Sequence of chain 1.A:
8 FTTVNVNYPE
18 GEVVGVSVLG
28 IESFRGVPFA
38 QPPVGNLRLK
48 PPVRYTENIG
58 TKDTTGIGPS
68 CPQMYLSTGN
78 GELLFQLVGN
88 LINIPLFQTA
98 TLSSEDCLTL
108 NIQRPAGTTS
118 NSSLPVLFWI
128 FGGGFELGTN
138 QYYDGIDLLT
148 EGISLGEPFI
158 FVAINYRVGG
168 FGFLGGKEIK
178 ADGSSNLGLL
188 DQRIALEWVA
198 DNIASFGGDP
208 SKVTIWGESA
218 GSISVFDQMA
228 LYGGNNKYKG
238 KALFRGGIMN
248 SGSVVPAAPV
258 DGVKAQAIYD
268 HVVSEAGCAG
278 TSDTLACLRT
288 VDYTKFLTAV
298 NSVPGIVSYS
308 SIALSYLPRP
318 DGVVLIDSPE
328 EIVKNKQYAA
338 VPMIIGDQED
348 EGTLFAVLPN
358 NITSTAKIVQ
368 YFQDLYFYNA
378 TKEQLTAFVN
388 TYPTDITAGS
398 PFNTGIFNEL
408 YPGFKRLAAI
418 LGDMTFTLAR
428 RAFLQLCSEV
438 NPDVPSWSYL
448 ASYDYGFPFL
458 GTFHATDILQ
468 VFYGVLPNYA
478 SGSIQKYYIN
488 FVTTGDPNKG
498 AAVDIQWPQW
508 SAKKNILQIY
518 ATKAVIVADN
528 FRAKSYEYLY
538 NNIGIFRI

Sequence of chain 1.B:
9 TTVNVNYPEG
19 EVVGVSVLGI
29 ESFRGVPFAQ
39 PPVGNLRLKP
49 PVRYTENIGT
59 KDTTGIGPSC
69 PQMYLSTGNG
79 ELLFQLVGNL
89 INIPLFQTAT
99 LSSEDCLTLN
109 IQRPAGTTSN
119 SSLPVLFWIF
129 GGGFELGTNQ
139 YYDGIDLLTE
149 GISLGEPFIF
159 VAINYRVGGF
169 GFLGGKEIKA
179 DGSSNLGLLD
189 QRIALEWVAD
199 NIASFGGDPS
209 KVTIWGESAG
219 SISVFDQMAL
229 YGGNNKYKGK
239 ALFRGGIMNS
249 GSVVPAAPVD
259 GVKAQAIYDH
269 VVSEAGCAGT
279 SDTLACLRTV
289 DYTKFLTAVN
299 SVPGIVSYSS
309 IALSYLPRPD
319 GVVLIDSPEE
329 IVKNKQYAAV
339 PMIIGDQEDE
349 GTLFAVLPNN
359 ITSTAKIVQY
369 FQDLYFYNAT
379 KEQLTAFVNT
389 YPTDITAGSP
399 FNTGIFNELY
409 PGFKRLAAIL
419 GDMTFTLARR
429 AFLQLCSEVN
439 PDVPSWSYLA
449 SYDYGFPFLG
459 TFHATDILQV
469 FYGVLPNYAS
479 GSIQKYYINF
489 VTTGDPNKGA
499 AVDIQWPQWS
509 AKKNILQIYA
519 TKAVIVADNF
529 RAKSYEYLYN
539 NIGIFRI

The small molecule below binds the protein below.
Small molecule (SMILES): CCCCCCCCC(=O)O[C@H](COC(=O)CCCCCC)COP(=O)(O)O

Binding-site contacts:
Ligand atom C12 contacts residue GLN467 of chain 1.B at 3.4 Å.
Ligand atom C17 contacts residue LEU93 of chain 1.A at 4.0 Å (hydrophobic).
Ligand atom C3 contacts residue ASP451 of chain 1.B at 3.1 Å.
Ligand atom O7 contacts residue LEU473 of chain 1.B at 3.9 Å.
Ligand atom C14 contacts residue LEU473 of chain 1.B at 3.8 Å (hydrophobic).
Ligand atom C1 contacts residue LEU473 of chain 1.B at 4.2 Å (hydrophobic).
Ligand atom C12 contacts residue ASP451 of chain 1.B at 3.7 Å.
Ligand atom C15 contacts residue LEU466 of chain 1.B at 4.1 Å (hydrophobic).
Ligand atom C2 contacts residue TYR450 of chain 1.B at 4.1 Å (hydrophobic).
Ligand atom C13 contacts residue LEU473 of chain 1.B at 3.5 Å (hydrophobic).
Ligand atom C3 contacts residue TYR450 of chain 1.B at 3.8 Å (hydrophobic).
Ligand atom O8 contacts residue VAL472 of chain 1.B at 3.0 Å.
Ligand atom C10 contacts residue PHE94 of chain 1.A at 3.3 Å (hydrophobic).
Ligand atom C6 contacts residue ASP451 of chain 1.B at 4.1 Å.
Ligand atom O8 contacts residue ASN475 of chain 1.B at 3.8 Å.
Ligand atom C13 contacts residue ASP451 of chain 1.B at 3.8 Å.
Ligand atom C13 contacts residue VAL472 of chain 1.B at 3.4 Å (hydrophobic).
Ligand atom O8 contacts residue GLN467 of chain 1.B at 2.8 Å (h-bond).
Ligand atom O8 contacts residue LEU473 of chain 1.B at 2.1 Å (h-bond).
Ligand atom C15 contacts residue VAL472 of chain 1.B at 4.0 Å (hydrophobic).
Ligand atom C9 contacts residue LEU466 of chain 1.B at 3.6 Å (hydrophobic).
Ligand atom C10 contacts residue LEU466 of chain 1.B at 4.2 Å (hydrophobic).
Ligand atom C2 contacts residue ASP451 of chain 1.B at 3.9 Å.
Ligand atom C14 contacts residue VAL472 of chain 1.B at 3.9 Å (hydrophobic).
Ligand atom O2 contacts residue ALA518 of chain 1.B at 4.0 Å.
Ligand atom C5 contacts residue LEU93 of chain 1.A at 3.8 Å (hydrophobic).
Ligand atom C7 contacts residue PHE454 of chain 1.B at 3.6 Å (hydrophobic).
Ligand atom C6 contacts residue LEU93 of chain 1.A at 4.0 Å (hydrophobic).
Ligand atom C16 contacts residue LEU93 of chain 1.A at 3.8 Å (hydrophobic).
Ligand atom C12 contacts residue VAL472 of chain 1.B at 3.8 Å (hydrophobic).
Ligand atom C5 contacts residue PHE454 of chain 1.B at 3.6 Å (hydrophobic).
Ligand atom O7 contacts residue ASP451 of chain 1.B at 4.2 Å.
Ligand atom O6 contacts residue ASP451 of chain 1.B at 3.4 Å (salt-bridge).
Ligand atom C9 contacts residue PHE460 of chain 1.B at 3.9 Å (hydrophobic).
Ligand atom C19 contacts residue PHE94 of chain 1.A at 4.0 Å (hydrophobic).
Ligand atom C12 contacts residue LEU473 of chain 1.B at 3.3 Å (hydrophobic).
Ligand atom C16 contacts residue VAL472 of chain 1.B at 4.2 Å (hydrophobic).
Ligand atom O5 contacts residue ASP451 of chain 1.B at 3.7 Å.
Ligand atom C4 contacts residue ASP451 of chain 1.B at 4.0 Å.
Ligand atom C8 contacts residue LEU466 of chain 1.B at 3.8 Å (hydrophobic).